This protein binds this small molecule.
Small molecule (SMILES): C=C(O[C@H]1[C@H](O)[C@@H](CO)O[C@H](O[P](=O)(O)O[P](=O)(O)OC[C@H]2O[C@@H](n3ccc(=O)[nH]c3=O)[C@H](O)[C@@H]2O)[C@@H]1NC(C)=O)C(=O)O

Sequence of chain 1.L:
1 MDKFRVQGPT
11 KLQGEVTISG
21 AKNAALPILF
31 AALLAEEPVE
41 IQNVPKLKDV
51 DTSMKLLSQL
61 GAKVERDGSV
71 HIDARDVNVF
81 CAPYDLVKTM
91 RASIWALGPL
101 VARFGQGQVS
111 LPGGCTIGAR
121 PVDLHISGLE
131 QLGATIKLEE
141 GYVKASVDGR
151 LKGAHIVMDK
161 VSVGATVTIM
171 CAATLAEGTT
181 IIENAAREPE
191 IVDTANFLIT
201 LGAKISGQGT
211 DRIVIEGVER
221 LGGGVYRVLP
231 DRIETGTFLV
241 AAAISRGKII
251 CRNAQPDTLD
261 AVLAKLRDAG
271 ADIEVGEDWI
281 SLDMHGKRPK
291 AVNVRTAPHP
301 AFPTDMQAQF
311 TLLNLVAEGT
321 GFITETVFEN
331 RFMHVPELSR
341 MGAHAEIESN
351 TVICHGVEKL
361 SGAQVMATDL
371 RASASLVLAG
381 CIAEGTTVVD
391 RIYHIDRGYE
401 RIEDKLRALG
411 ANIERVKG

Binding-site contacts:
Ligand atom C8 contacts residue ASN23 of chain 1.L at 3.5 Å.
Ligand atom O2A contacts residue SER162 of chain 1.L at 3.0 Å (h-bond).
Ligand atom O1E contacts residue LYS22 of chain 1.L at 3.3 Å (salt-bridge).
Ligand atom O4U contacts residue VAL122 of chain 1.L at 3.3 Å.
Ligand atom O1E contacts residue ASN23 of chain 1.L at 3.3 Å (h-bond).
Ligand atom O2D contacts residue ALA119 of chain 1.L at 3.0 Å (h-bond).
Ligand atom O5 contacts residue VAL163 of chain 1.L at 3.5 Å.
Ligand atom O1A contacts residue VAL163 of chain 1.L at 2.8 Å (h-bond).
Ligand atom O1A contacts residue SER162 of chain 1.L at 3.4 Å.
Ligand atom O2E contacts residue LYS22 of chain 1.L at 3.4 Å (salt-bridge).
Ligand atom C3E contacts residue ASP305 of chain 1.L at 3.6 Å.
Ligand atom O2A contacts residue VAL163 of chain 1.L at 3.5 Å (h-bond).
Ligand atom O4U contacts residue ASP123 of chain 1.L at 3.3 Å (salt-bridge).
Ligand atom O1B contacts residue VAL163 of chain 1.L at 3.6 Å.
Ligand atom PA contacts residue VAL163 of chain 1.L at 3.6 Å.
Ligand atom C4U contacts residue LEU124 of chain 1.L at 3.5 Å (hydrophobic).
Ligand atom C5U contacts residue SER162 of chain 1.L at 3.5 Å.
Ligand atom O7 contacts residue ASN23 of chain 1.L at 2.9 Å.
Ligand atom O2U contacts residue LYS160 of chain 1.L at 3.0 Å.
Ligand atom O2U contacts residue PRO121 of chain 1.L at 3.5 Å.
Ligand atom O3D contacts residue VAL327 of chain 1.L at 3.2 Å (h-bond).
Ligand atom C5U contacts residue PRO121 of chain 1.L at 3.5 Å (hydrophobic).
Ligand atom O1B contacts residue GLY164 of chain 1.L at 2.8 Å (h-bond).
Ligand atom C7 contacts residue ASN23 of chain 1.L at 3.5 Å.
Ligand atom O4U contacts residue LEU124 of chain 1.L at 2.8 Å (h-bond).
Ligand atom C1E contacts residue LYS22 of chain 1.L at 3.6 Å.
Ligand atom O3 contacts residue ASP305 of chain 1.L at 3.6 Å.
Ligand atom O2E contacts residue LEU370 of chain 1.L at 3.4 Å.
Ligand atom O2A contacts residue GLY164 of chain 1.L at 3.3 Å (h-bond).
Ligand atom C4U contacts residue PRO121 of chain 1.L at 3.1 Å (hydrophobic).
Ligand atom O4 contacts residue ASP305 of chain 1.L at 3.4 Å (salt-bridge).
Ligand atom O3 contacts residue ASN23 of chain 1.L at 3.3 Å (h-bond).
Ligand atom N3U contacts residue ASP123 of chain 1.L at 2.8 Å (salt-bridge).
Ligand atom N3U contacts residue PRO121 of chain 1.L at 3.2 Å (h-bond).
Ligand atom C2U contacts residue PRO121 of chain 1.L at 3.6 Å (hydrophobic).
Ligand atom O4 contacts residue PHE328 of chain 1.L at 3.5 Å.
Ligand atom O2B contacts residue ARG120 of chain 1.L at 3.2 Å (salt-bridge).
Ligand atom C4U contacts residue ASP123 of chain 1.L at 3.5 Å.
Ligand atom O4U contacts residue PRO121 of chain 1.L at 3.4 Å (h-bond).
Ligand atom C5D contacts residue VAL161 of chain 1.L at 3.5 Å (hydrophobic).